The protein below binds the small molecule below.
Small molecule (SMILES): CC(=O)N[C@@H]1[C@@H](O)[C@H](O)[C@@H](CO)O[C@H]1O

Binding-site contacts:
Ligand atom C8 contacts residue ASN217 of chain 1.A at 3.9 Å.
Ligand atom C3 contacts residue ASN217 of chain 1.A at 3.8 Å.
Ligand atom C3 contacts residue SER219 of chain 1.A at 4.1 Å.
Ligand atom C4 contacts residue SER219 of chain 1.A at 4.2 Å.
Ligand atom C7 contacts residue ASN217 of chain 1.A at 3.5 Å.
Ligand atom C5 contacts residue SER219 of chain 1.A at 3.3 Å.
Ligand atom N2 contacts residue ASN217 of chain 1.A at 3.0 Å (h-bond).
Ligand atom O5 contacts residue ASN217 of chain 1.A at 2.3 Å (h-bond).
Ligand atom C2 contacts residue SER219 of chain 1.A at 4.1 Å.
Ligand atom C1 contacts residue ASN217 of chain 1.A at 1.4 Å.
Ligand atom C4 contacts residue ASN217 of chain 1.A at 4.2 Å.
Ligand atom C5 contacts residue ASN217 of chain 1.A at 3.6 Å.
Ligand atom C2 contacts residue ASN217 of chain 1.A at 2.5 Å.
Ligand atom O6 contacts residue VAL220 of chain 1.A at 4.5 Å.
Ligand atom C1 contacts residue SER219 of chain 1.A at 3.1 Å.
Ligand atom O7 contacts residue ASN217 of chain 1.A at 3.9 Å.
Ligand atom O6 contacts residue SER219 of chain 1.A at 4.4 Å.
Ligand atom C6 contacts residue SER219 of chain 1.A at 4.2 Å.
Ligand atom O5 contacts residue SER219 of chain 1.A at 3.3 Å (h-bond).

Sequence of chain 1.A:
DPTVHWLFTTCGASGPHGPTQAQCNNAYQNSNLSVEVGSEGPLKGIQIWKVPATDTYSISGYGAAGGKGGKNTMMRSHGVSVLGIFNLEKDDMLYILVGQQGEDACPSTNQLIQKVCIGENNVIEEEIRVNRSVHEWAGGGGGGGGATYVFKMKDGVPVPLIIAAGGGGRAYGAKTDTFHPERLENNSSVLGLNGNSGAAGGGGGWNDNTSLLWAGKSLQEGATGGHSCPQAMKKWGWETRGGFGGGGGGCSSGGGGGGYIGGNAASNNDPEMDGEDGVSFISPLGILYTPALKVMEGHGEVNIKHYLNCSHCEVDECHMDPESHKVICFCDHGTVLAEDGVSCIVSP